A protein and the small-molecule ligand that binds it are described below.
Small molecule (SMILES): CC(=O)OCC1=C(C(=O)O)N2C(=O)[C@@H](NC(=O)CCC[C@@H]([NH3+])C(=O)O)[C@H]2SC1

Sequence of chain 1.A:
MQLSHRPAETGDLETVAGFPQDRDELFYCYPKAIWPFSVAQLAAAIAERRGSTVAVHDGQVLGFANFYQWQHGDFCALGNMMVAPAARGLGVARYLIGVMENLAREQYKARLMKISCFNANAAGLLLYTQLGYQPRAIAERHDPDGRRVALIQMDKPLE

Binding-site contacts:
Ligand atom O9 contacts residue ARG51 of chain 1.A at 3.6 Å.
Ligand atom O2 contacts residue ASN82 of chain 1.A at 3.3 Å (h-bond).
Ligand atom O4B contacts residue PRO33 of chain 1.A at 3.4 Å.
Ligand atom S1 contacts residue PRO33 of chain 1.A at 3.9 Å.
Ligand atom O2 contacts residue MET83 of chain 1.A at 3.0 Å (h-bond).
Ligand atom C3 contacts residue PRO33 of chain 1.A at 3.9 Å (hydrophobic).
Ligand atom C8 contacts residue TYR70 of chain 1.A at 3.7 Å (hydrophobic).
Ligand atom O4B contacts residue CYS31 of chain 1.A at 3.7 Å.
Ligand atom O4B contacts residue TYR32 of chain 1.A at 3.7 Å.
Ligand atom O1 contacts residue SER118 of chain 1.A at 3.5 Å (h-bond).
Ligand atom O4A contacts residue CYS31 of chain 1.A at 3.5 Å (h-bond).
Ligand atom O4A contacts residue ARG51 of chain 1.A at 2.9 Å (salt-bridge).
Ligand atom O4B contacts residue ARG51 of chain 1.A at 2.8 Å (salt-bridge).
Ligand atom N10 contacts residue PRO33 of chain 1.A at 3.9 Å.
Ligand atom O4B contacts residue ASN82 of chain 1.A at 3.8 Å.
Ligand atom O4A contacts residue ASN82 of chain 1.A at 2.9 Å (h-bond).
Ligand atom C20 contacts residue LEU80 of chain 1.A at 3.7 Å (hydrophobic).
Ligand atom S1 contacts residue LEU153 of chain 1.A at 3.9 Å.
Ligand atom C3' contacts residue TYR30 of chain 1.A at 3.3 Å (hydrophobic).
Ligand atom O2 contacts residue CYS31 of chain 1.A at 3.6 Å.
Ligand atom C7 contacts residue TYR70 of chain 1.A at 3.8 Å (hydrophobic).
Ligand atom N5 contacts residue TYR70 of chain 1.A at 3.6 Å.
Ligand atom O9 contacts residue TYR70 of chain 1.A at 3.7 Å.
Ligand atom C1 contacts residue GLY81 of chain 1.A at 3.8 Å.
Ligand atom O12 contacts residue ARG143 of chain 1.A at 3.0 Å (salt-bridge).
Ligand atom O2 contacts residue GLY81 of chain 1.A at 3.8 Å.
Ligand atom C6 contacts residue TYR70 of chain 1.A at 3.3 Å (hydrophobic).
Ligand atom C3' contacts residue CYS31 of chain 1.A at 3.5 Å (hydrophobic).
Ligand atom C2 contacts residue SER118 of chain 1.A at 3.5 Å.
Ligand atom C11 contacts residue ARG143 of chain 1.A at 3.8 Å.
Ligand atom C4' contacts residue CYS31 of chain 1.A at 3.6 Å (hydrophobic).
Ligand atom C4 contacts residue TYR70 of chain 1.A at 3.8 Å (hydrophobic).
Ligand atom O12 contacts residue LEU153 of chain 1.A at 3.6 Å.
Ligand atom C4' contacts residue ARG51 of chain 1.A at 3.4 Å.
Ligand atom C20 contacts residue TYR130 of chain 1.A at 3.5 Å (hydrophobic).
Ligand atom C13 contacts residue ARG143 of chain 1.A at 3.8 Å.
Ligand atom O1 contacts residue TYR30 of chain 1.A at 3.9 Å.
Ligand atom O4A contacts residue TYR70 of chain 1.A at 3.7 Å.
Ligand atom C4 contacts residue PRO33 of chain 1.A at 3.8 Å (hydrophobic).
Ligand atom O4A contacts residue GLY81 of chain 1.A at 3.0 Å.